A protein and the small-molecule ligand that binds it are described below.
Small molecule (SMILES): CC(C)(C)c1ccc(N(C(=O)c2c[nH]cn2)[C@@H](C(=O)NC2CCCCC2)c2cccnc2)cc1

Binding-site contacts:
Ligand atom O01 contacts residue GLY143 of chain 1.A at 2.9 Å (h-bond).
Ligand atom C17 contacts residue HIS163 of chain 1.A at 3.7 Å.
Ligand atom C31 contacts residue HIS41 of chain 1.A at 3.6 Å.
Ligand atom C29 contacts residue CYS145 of chain 1.A at 3.9 Å (hydrophobic).
Ligand atom C19 contacts residue GLU166 of chain 1.A at 3.8 Å.
Ligand atom C28 contacts residue HIS164 of chain 1.A at 3.7 Å.
Ligand atom C17 contacts residue SER144 of chain 1.A at 3.5 Å.
Ligand atom C29 contacts residue HIS41 of chain 1.A at 3.9 Å.
Ligand atom C31 contacts residue CYS145 of chain 1.A at 3.6 Å (hydrophobic).
Ligand atom C16 contacts residue GLU166 of chain 1.A at 3.6 Å.
Ligand atom C02 contacts residue GLY143 of chain 1.A at 3.8 Å.
Ligand atom N03 contacts residue CYS145 of chain 1.A at 3.9 Å.
Ligand atom N18 contacts residue HIS163 of chain 1.A at 2.8 Å (h-bond).
Ligand atom C19 contacts residue HIS163 of chain 1.A at 3.7 Å.
Ligand atom C26 contacts residue ASP187 of chain 1.A at 3.7 Å.
Ligand atom C30 contacts residue CYS145 of chain 1.A at 3.4 Å (hydrophobic).
Ligand atom C16 contacts residue ASN142 of chain 1.A at 3.7 Å.
Ligand atom C17 contacts residue PHE140 of chain 1.A at 3.5 Å (hydrophobic).
Ligand atom N32 contacts residue HIS41 of chain 1.A at 3.8 Å.
Ligand atom C29 contacts residue HIS164 of chain 1.A at 3.3 Å.
Ligand atom C26 contacts residue ARG188 of chain 1.A at 3.7 Å.
Ligand atom C15 contacts residue ASN142 of chain 1.A at 3.3 Å.
Ligand atom O13 contacts residue MET165 of chain 1.A at 3.5 Å.
Ligand atom C16 contacts residue PHE140 of chain 1.A at 3.6 Å (hydrophobic).
Ligand atom C02 contacts residue CYS145 of chain 1.A at 3.6 Å (hydrophobic).
Ligand atom N32 contacts residue THR25 of chain 1.A at 3.8 Å.
Ligand atom N18 contacts residue SER144 of chain 1.A at 3.4 Å (h-bond).
Ligand atom C17 contacts residue LEU141 of chain 1.A at 3.5 Å (hydrophobic).
Ligand atom N34 contacts residue CYS145 of chain 1.A at 3.8 Å.
Ligand atom C16 contacts residue LEU141 of chain 1.A at 3.4 Å (hydrophobic).
Ligand atom C25 contacts residue GLN189 of chain 1.A at 3.7 Å.
Ligand atom N34 contacts residue GLY143 of chain 1.A at 3.3 Å (h-bond).
Ligand atom C28 contacts residue HIS41 of chain 1.A at 3.6 Å.
Ligand atom C26 contacts residue HIS41 of chain 1.A at 3.9 Å.
Ligand atom C17 contacts residue GLU166 of chain 1.A at 3.8 Å.
Ligand atom C10 contacts residue GLN189 of chain 1.A at 3.8 Å.
Ligand atom O01 contacts residue ASN142 of chain 1.A at 3.2 Å.
Ligand atom C07 contacts residue GLU166 of chain 1.A at 3.8 Å.
Ligand atom C33 contacts residue THR26 of chain 1.A at 3.5 Å.
Ligand atom O13 contacts residue GLU166 of chain 1.A at 2.9 Å (salt-bridge).

Sequence of chain 1.A:
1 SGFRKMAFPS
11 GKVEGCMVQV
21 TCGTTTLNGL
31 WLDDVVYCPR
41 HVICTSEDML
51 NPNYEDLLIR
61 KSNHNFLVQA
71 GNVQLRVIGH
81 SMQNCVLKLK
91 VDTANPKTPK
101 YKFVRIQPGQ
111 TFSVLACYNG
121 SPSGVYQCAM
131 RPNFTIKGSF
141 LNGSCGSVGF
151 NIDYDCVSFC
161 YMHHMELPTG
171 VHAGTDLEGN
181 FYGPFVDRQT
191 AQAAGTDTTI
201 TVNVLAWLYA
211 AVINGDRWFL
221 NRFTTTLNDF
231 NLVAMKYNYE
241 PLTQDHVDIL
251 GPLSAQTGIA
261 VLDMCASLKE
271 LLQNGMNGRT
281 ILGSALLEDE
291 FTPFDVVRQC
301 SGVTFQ